Sequence of chain 1.A:
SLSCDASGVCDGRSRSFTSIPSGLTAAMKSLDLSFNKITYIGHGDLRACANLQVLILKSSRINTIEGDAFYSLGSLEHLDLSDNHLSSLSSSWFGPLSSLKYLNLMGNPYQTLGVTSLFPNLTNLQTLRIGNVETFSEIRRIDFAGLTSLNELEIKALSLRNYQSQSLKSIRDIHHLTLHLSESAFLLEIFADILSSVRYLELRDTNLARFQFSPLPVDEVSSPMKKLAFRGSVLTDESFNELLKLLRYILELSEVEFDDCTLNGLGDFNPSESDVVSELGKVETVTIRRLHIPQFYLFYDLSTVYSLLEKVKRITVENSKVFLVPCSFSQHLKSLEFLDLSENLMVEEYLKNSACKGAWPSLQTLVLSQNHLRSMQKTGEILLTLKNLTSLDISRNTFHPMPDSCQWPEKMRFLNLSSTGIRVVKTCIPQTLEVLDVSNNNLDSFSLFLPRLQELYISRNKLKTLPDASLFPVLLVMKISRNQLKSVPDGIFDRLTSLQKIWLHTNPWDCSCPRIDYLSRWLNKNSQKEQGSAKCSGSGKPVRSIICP

Binding-site contacts:
Ligand atom C5 contacts residue ASN121 of chain 1.A at 3.7 Å.
Ligand atom C7 contacts residue PRO120 of chain 1.A at 4.3 Å (hydrophobic).
Ligand atom N2 contacts residue PRO120 of chain 1.A at 4.5 Å.
Ligand atom C1 contacts residue PRO120 of chain 1.A at 4.4 Å (hydrophobic).
Ligand atom C3 contacts residue PRO120 of chain 1.A at 4.3 Å (hydrophobic).
Ligand atom C6 contacts residue ASN121 of chain 1.A at 4.3 Å.
Ligand atom C2 contacts residue PRO120 of chain 1.A at 3.8 Å (hydrophobic).
Ligand atom C7 contacts residue ASN121 of chain 1.A at 4.2 Å.
Ligand atom O3 contacts residue PRO120 of chain 1.A at 3.8 Å.
Ligand atom C3 contacts residue ASN121 of chain 1.A at 3.8 Å.
Ligand atom C2 contacts residue ASN121 of chain 1.A at 2.5 Å.
Ligand atom C4 contacts residue ASN121 of chain 1.A at 4.3 Å.
Ligand atom N2 contacts residue ASN121 of chain 1.A at 3.0 Å (h-bond).
Ligand atom O3 contacts residue ASN121 of chain 1.A at 4.1 Å.
Ligand atom C8 contacts residue PRO120 of chain 1.A at 3.4 Å (hydrophobic).
Ligand atom O5 contacts residue ASN121 of chain 1.A at 2.4 Å (h-bond).
Ligand atom C1 contacts residue ASN121 of chain 1.A at 1.5 Å.

This small molecule binds to this protein.
Small molecule (SMILES): CC(=O)N[C@@H]1[C@@H](O)[C@H](O)[C@@H](CO)O[C@H]1O